Sequence of chain 1.A:
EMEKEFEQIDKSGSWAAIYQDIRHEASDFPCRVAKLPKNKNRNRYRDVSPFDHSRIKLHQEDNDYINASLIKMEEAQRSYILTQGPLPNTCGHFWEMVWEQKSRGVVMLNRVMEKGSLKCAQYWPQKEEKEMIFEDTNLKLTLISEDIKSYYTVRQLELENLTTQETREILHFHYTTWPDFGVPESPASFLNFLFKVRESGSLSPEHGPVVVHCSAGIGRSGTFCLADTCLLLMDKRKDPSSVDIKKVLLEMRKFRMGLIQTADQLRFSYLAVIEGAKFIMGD

Binding-site contacts:
Ligand atom C24 contacts residue CYS215 of chain 1.A at 3.3 Å (hydrophobic).
Ligand atom C28 contacts residue THR263 of chain 1.A at 3.6 Å.
Ligand atom O7 contacts residue CYS215 of chain 1.A at 3.2 Å (h-bond).
Ligand atom O7 contacts residue GLY218 of chain 1.A at 3.3 Å (h-bond).
Ligand atom O9 contacts residue ARG221 of chain 1.A at 2.7 Å (salt-bridge).
Ligand atom O5 contacts residue ARG221 of chain 1.A at 3.0 Å (salt-bridge).
Ligand atom O6 contacts residue ALA217 of chain 1.A at 2.7 Å (h-bond).
Ligand atom C15 contacts residue ASP48 of chain 1.A at 3.5 Å.
Ligand atom O13 contacts residue ARG24 of chain 1.A at 3.0 Å (salt-bridge).
Ligand atom O11 contacts residue TYR20 of chain 1.A at 3.0 Å (h-bond).
Ligand atom C13 contacts residue ASP48 of chain 1.A at 3.3 Å.
Ligand atom O6 contacts residue CYS215 of chain 1.A at 3.2 Å (h-bond).
Ligand atom O12 contacts residue ARG24 of chain 1.A at 3.4 Å.
Ligand atom C12 contacts residue ASP48 of chain 1.A at 3.3 Å.
Ligand atom C27 contacts residue GLN262 of chain 1.A at 3.4 Å.
Ligand atom N2 contacts residue ASP48 of chain 1.A at 2.6 Å (salt-bridge).
Ligand atom C7 contacts residue TYR46 of chain 1.A at 3.5 Å (hydrophobic).
Ligand atom O11 contacts residue ARG254 of chain 1.A at 3.1 Å (salt-bridge).
Ligand atom C13 contacts residue GLN262 of chain 1.A at 3.5 Å.
Ligand atom C4 contacts residue ALA217 of chain 1.A at 3.4 Å (hydrophobic).
Ligand atom C39 contacts residue GLN262 of chain 1.A at 3.5 Å.
Ligand atom O7 contacts residue ALA217 of chain 1.A at 3.2 Å.
Ligand atom O23 contacts residue ASP48 of chain 1.A at 3.2 Å (salt-bridge).
Ligand atom O5 contacts residue GLY220 of chain 1.A at 3.0 Å.
Ligand atom O1 contacts residue GLN262 of chain 1.A at 3.0 Å (h-bond).
Ligand atom C38 contacts residue ARG24 of chain 1.A at 3.4 Å.
Ligand atom O7 contacts residue GLY220 of chain 1.A at 2.7 Å (h-bond).
Ligand atom C15 contacts residue GLN262 of chain 1.A at 3.3 Å.
Ligand atom C24 contacts residue GLY220 of chain 1.A at 3.5 Å.
Ligand atom C24 contacts residue ALA217 of chain 1.A at 3.5 Å (hydrophobic).
Ligand atom N1 contacts residue ASP48 of chain 1.A at 2.9 Å (salt-bridge).
Ligand atom C14 contacts residue GLN262 of chain 1.A at 3.5 Å.
Ligand atom C36 contacts residue ARG254 of chain 1.A at 3.4 Å.
Ligand atom O7 contacts residue ILE219 of chain 1.A at 3.0 Å (h-bond).
Ligand atom O10 contacts residue ARG221 of chain 1.A at 3.2 Å (salt-bridge).
Ligand atom C10 contacts residue ASP48 of chain 1.A at 3.5 Å.
Ligand atom C39 contacts residue TYR20 of chain 1.A at 3.4 Å (hydrophobic).
Ligand atom C31 contacts residue ARG221 of chain 1.A at 3.4 Å.
Ligand atom O6 contacts residue SER216 of chain 1.A at 3.2 Å (h-bond).
Ligand atom O13 contacts residue ARG254 of chain 1.A at 2.9 Å (salt-bridge).

The protein below binds the small molecule below.
Small molecule (SMILES): C=CCOC(=O)N[C@@H](Cc1ccc(N(C(=O)C(=O)O)c2ccccc2C(=O)O)cc1)C(=O)NCCCCOc1cccc(O)c1C(=O)OC